Sequence of chain 1.B:
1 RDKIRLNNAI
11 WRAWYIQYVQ

Sequence of chain 1.A:
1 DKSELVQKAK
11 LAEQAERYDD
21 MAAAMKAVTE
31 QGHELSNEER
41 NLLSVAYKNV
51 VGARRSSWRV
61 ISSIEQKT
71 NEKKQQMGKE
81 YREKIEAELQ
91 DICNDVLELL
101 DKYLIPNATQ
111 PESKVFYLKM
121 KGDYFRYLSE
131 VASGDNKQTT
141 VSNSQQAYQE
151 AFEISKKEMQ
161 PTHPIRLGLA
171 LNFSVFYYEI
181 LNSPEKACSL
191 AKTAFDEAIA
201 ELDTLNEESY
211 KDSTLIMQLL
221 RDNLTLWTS

Binding-site contacts:
Ligand atom O07 contacts residue ARG12 of chain 1.B at 3.8 Å.
Ligand atom C20 contacts residue ARG55 of chain 1.A at 3.8 Å.
Ligand atom O01 contacts residue ARG12 of chain 1.B at 3.1 Å (salt-bridge).
Ligand atom C21 contacts residue GLY52 of chain 1.A at 3.9 Å.
Ligand atom C21 contacts residue ARG55 of chain 1.A at 3.7 Å.
Ligand atom C08 contacts residue ASN8 of chain 1.B at 3.5 Å.
Ligand atom O07 contacts residue TRP11 of chain 1.B at 2.9 Å.
Ligand atom P02 contacts residue ARG126 of chain 1.A at 3.9 Å.
Ligand atom P02 contacts residue TYR127 of chain 1.A at 4.0 Å.
Ligand atom C08 contacts residue TRP11 of chain 1.B at 3.8 Å (hydrophobic).
Ligand atom C06 contacts residue ARG55 of chain 1.A at 3.4 Å.
Ligand atom C09 contacts residue ASN8 of chain 1.B at 3.5 Å.
Ligand atom C22 contacts residue ARG55 of chain 1.A at 3.2 Å.
Ligand atom P02 contacts residue LYS48 of chain 1.A at 4.0 Å.
Ligand atom O03 contacts residue TYR127 of chain 1.A at 2.9 Å (h-bond).
Ligand atom C18 contacts residue LEU171 of chain 1.A at 4.0 Å (hydrophobic).
Ligand atom O19 contacts residue ASN8 of chain 1.B at 3.7 Å.
Ligand atom O01 contacts residue ARG126 of chain 1.A at 2.8 Å (salt-bridge).
Ligand atom C16 contacts residue LEU219 of chain 1.A at 3.9 Å (hydrophobic).
Ligand atom C14 contacts residue LEU219 of chain 1.A at 4.0 Å (hydrophobic).
Ligand atom C23 contacts residue TYR127 of chain 1.A at 3.5 Å (hydrophobic).
Ligand atom C15 contacts residue ILE4 of chain 1.B at 3.5 Å (hydrophobic).
Ligand atom O01 contacts residue ARG55 of chain 1.A at 3.2 Å (salt-bridge).
Ligand atom C22 contacts residue LYS48 of chain 1.A at 3.8 Å.
Ligand atom C11 contacts residue ASN8 of chain 1.B at 3.5 Å.
Ligand atom O04 contacts residue ARG12 of chain 1.B at 3.0 Å (salt-bridge).
Ligand atom P02 contacts residue ARG55 of chain 1.A at 3.6 Å.
Ligand atom C06 contacts residue TRP11 of chain 1.B at 3.6 Å (hydrophobic).
Ligand atom P02 contacts residue ARG12 of chain 1.B at 3.8 Å.
Ligand atom C12 contacts residue LYS48 of chain 1.A at 3.8 Å.
Ligand atom C20 contacts residue TRP11 of chain 1.B at 3.5 Å (hydrophobic).
Ligand atom C08 contacts residue ARG12 of chain 1.B at 3.1 Å.
Ligand atom O03 contacts residue ARG126 of chain 1.A at 2.8 Å (salt-bridge).
Ligand atom C14 contacts residue ILE4 of chain 1.B at 3.8 Å (hydrophobic).
Ligand atom N10 contacts residue ASN8 of chain 1.B at 3.5 Å (h-bond).
Ligand atom C15 contacts residue LEU219 of chain 1.A at 3.8 Å (hydrophobic).
Ligand atom C05 contacts residue ARG55 of chain 1.A at 2.9 Å.
Ligand atom O03 contacts residue LYS48 of chain 1.A at 3.2 Å (salt-bridge).
Ligand atom C23 contacts residue LYS48 of chain 1.A at 3.9 Å.
Ligand atom C23 contacts residue ARG55 of chain 1.A at 2.7 Å.

This small molecule binds to this protein.
Small molecule (SMILES): O=C(COc1ccccc1P(=O)(O)O)NCCc1ccccc1